This protein binds this small molecule.
Small molecule (SMILES): CN(C)C(=O)CNc1ccccc1

Binding-site contacts:
Ligand atom C9 contacts residue ARG227 of chain 1.A at 3.9 Å.
Ligand atom C6 contacts residue ARG227 of chain 1.A at 3.8 Å.
Ligand atom C2 contacts residue LEU217 of chain 1.A at 4.1 Å (hydrophobic).
Ligand atom C3 contacts residue CYS212 of chain 1.A at 4.4 Å (hydrophobic).
Ligand atom C5 contacts residue CYS212 of chain 1.A at 3.8 Å (hydrophobic).
Ligand atom C1 contacts residue SER190 of chain 1.A at 3.3 Å.
Ligand atom C4 contacts residue SER214 of chain 1.A at 3.9 Å.
Ligand atom N contacts residue LEU217 of chain 1.A at 4.0 Å.
Ligand atom C8 contacts residue ALA229 of chain 1.A at 3.8 Å (hydrophobic).
Ligand atom C3 contacts residue SER214 of chain 1.A at 4.3 Å.
Ligand atom O contacts residue ARG227 of chain 1.A at 2.9 Å (salt-bridge).
Ligand atom C6 contacts residue LEU216 of chain 1.A at 3.6 Å (hydrophobic).
Ligand atom C5 contacts residue SER214 of chain 1.A at 4.1 Å.
Ligand atom C7 contacts residue ARG227 of chain 1.A at 3.5 Å.
Ligand atom C contacts residue SER190 of chain 1.A at 3.2 Å.
Ligand atom C8 contacts residue ARG227 of chain 1.A at 3.8 Å.
Ligand atom C contacts residue VAL194 of chain 1.A at 3.9 Å (hydrophobic).
Ligand atom C7 contacts residue ALA229 of chain 1.A at 3.5 Å (hydrophobic).
Ligand atom C2 contacts residue ARG227 of chain 1.A at 3.9 Å.
Ligand atom C5 contacts residue LEU217 of chain 1.A at 3.9 Å (hydrophobic).
Ligand atom C7 contacts residue LEU216 of chain 1.A at 3.9 Å (hydrophobic).
Ligand atom C6 contacts residue GLY215 of chain 1.A at 3.9 Å.
Ligand atom C8 contacts residue PHE228 of chain 1.A at 4.3 Å (hydrophobic).
Ligand atom O contacts residue LEU217 of chain 1.A at 4.1 Å.
Ligand atom C4 contacts residue ARG227 of chain 1.A at 3.7 Å.
Ligand atom C7 contacts residue GLY215 of chain 1.A at 4.1 Å.
Ligand atom C1 contacts residue LEU217 of chain 1.A at 3.9 Å (hydrophobic).
Ligand atom N contacts residue SER190 of chain 1.A at 3.8 Å.
Ligand atom C7 contacts residue PHE228 of chain 1.A at 3.6 Å (hydrophobic).
Ligand atom C1 contacts residue ARG227 of chain 1.A at 4.2 Å.
Ligand atom C1 contacts residue TYR219 of chain 1.A at 4.5 Å (hydrophobic).
Ligand atom C6 contacts residue PHE228 of chain 1.A at 4.3 Å (hydrophobic).
Ligand atom C6 contacts residue LEU217 of chain 1.A at 3.8 Å (hydrophobic).
Ligand atom N1 contacts residue SER214 of chain 1.A at 4.0 Å.
Ligand atom N1 contacts residue ARG227 of chain 1.A at 4.2 Å.
Ligand atom C6 contacts residue CYS212 of chain 1.A at 4.2 Å (hydrophobic).
Ligand atom C5 contacts residue GLY215 of chain 1.A at 4.4 Å.
Ligand atom C5 contacts residue ARG227 of chain 1.A at 3.9 Å.
Ligand atom C9 contacts residue SER214 of chain 1.A at 4.1 Å.

Sequence of chain 1.A:
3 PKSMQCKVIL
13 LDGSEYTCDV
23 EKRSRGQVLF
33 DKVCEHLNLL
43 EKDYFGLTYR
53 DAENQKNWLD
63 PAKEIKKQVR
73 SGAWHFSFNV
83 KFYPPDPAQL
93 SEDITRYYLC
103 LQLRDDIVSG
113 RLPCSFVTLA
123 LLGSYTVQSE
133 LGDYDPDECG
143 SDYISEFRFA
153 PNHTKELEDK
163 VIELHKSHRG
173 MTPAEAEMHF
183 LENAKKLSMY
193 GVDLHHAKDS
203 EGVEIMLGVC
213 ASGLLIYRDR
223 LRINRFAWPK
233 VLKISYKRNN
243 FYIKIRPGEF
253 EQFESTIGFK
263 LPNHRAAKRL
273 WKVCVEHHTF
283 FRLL